Sequence of chain 1.B:
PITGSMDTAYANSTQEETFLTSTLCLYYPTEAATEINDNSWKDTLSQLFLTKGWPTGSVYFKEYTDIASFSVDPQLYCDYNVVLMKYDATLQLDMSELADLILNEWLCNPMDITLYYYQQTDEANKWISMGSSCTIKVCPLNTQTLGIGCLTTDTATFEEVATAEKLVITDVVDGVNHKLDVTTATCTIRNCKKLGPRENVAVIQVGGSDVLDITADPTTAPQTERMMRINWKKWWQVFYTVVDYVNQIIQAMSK

The protein below binds the small molecule below.
Small molecule (SMILES): CC(=O)N[C@H]1[C@H](O[C@H]2[C@H](O)[C@@H](NC(C)=O)CO[C@@H]2CO)O[C@H](CO)[C@@H](O)[C@@H]1O

Binding-site contacts:
Ligand atom C5 contacts residue ASN12 of chain 1.B at 4.1 Å.
Ligand atom O5 contacts residue ASN12 of chain 1.B at 2.7 Å (h-bond).
Ligand atom O7 contacts residue ASN12 of chain 1.B at 3.7 Å.
Ligand atom C1 contacts residue ASN12 of chain 1.B at 2.2 Å.
Ligand atom C7 contacts residue ASN12 of chain 1.B at 3.9 Å.
Ligand atom C2 contacts residue ASN12 of chain 1.B at 3.2 Å.
Ligand atom N2 contacts residue ASN12 of chain 1.B at 3.8 Å.